This protein binds this small molecule.
Small molecule (SMILES): CCC(CC)(c1ccc(OCC(=O)NO)c(C)c1)c1ccc(OC[C@H](O)C(C)(C)C)c(C)c1

Sequence of chain 2.A:
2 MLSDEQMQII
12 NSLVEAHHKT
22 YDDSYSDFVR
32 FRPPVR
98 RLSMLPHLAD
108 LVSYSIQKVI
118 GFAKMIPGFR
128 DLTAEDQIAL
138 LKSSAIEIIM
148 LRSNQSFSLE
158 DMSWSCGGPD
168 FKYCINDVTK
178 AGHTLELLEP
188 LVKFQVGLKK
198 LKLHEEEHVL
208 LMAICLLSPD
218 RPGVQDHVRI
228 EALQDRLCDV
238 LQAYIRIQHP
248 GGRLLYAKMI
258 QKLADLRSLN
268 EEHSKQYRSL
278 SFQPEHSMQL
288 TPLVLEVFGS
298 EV

Binding-site contacts:
Ligand atom N23 contacts residue SER112 of chain 2.A at 2.5 Å (h-bond).
Ligand atom C3 contacts residue SER150 of chain 2.A at 3.5 Å.
Ligand atom O32 contacts residue HIS270 of chain 2.A at 3.0 Å (h-bond).
Ligand atom C28 contacts residue LEU287 of chain 2.A at 3.8 Å (hydrophobic).
Ligand atom C4 contacts residue SER150 of chain 2.A at 3.6 Å.
Ligand atom O22 contacts residue ARG149 of chain 2.A at 2.6 Å (salt-bridge).
Ligand atom C9 contacts residue TRP161 of chain 2.A at 3.7 Å (hydrophobic).
Ligand atom C17 contacts residue VAL109 of chain 2.A at 3.6 Å (hydrophobic).
Ligand atom C21 contacts residue SER112 of chain 2.A at 3.7 Å.
Ligand atom C16 contacts residue HIS180 of chain 2.A at 3.6 Å.
Ligand atom C1 contacts residue ILE146 of chain 2.A at 3.7 Å (hydrophobic).
Ligand atom C21 contacts residue ARG149 of chain 2.A at 3.3 Å.
Ligand atom C6 contacts residue ILE146 of chain 2.A at 3.8 Å (hydrophobic).
Ligand atom O22 contacts residue TYR111 of chain 2.A at 3.6 Å.
Ligand atom O24 contacts residue ARG149 of chain 2.A at 2.6 Å (salt-bridge).
Ligand atom C16 contacts residue VAL175 of chain 2.A at 3.6 Å (hydrophobic).
Ligand atom C14 contacts residue VAL175 of chain 2.A at 3.7 Å (hydrophobic).
Ligand atom C12 contacts residue TYR170 of chain 2.A at 3.6 Å (hydrophobic).
Ligand atom C2 contacts residue SER150 of chain 2.A at 3.8 Å.
Ligand atom O19 contacts residue LEU108 of chain 2.A at 3.8 Å.
Ligand atom C11 contacts residue MET147 of chain 2.A at 3.8 Å (hydrophobic).
Ligand atom C33 contacts residue SER153 of chain 2.A at 3.2 Å.
Ligand atom C31 contacts residue HIS180 of chain 2.A at 3.5 Å.
Ligand atom C20 contacts residue SER150 of chain 2.A at 3.8 Å.
Ligand atom O22 contacts residue SER112 of chain 2.A at 2.9 Å (h-bond).
Ligand atom C10 contacts residue SER150 of chain 2.A at 3.7 Å.
Ligand atom C10 contacts residue TRP161 of chain 2.A at 3.5 Å (hydrophobic).
Ligand atom C29 contacts residue VAL109 of chain 2.A at 3.7 Å (hydrophobic).
Ligand atom O24 contacts residue TYR22 of chain 2.A at 3.3 Å.
Ligand atom C11 contacts residue SER150 of chain 2.A at 3.3 Å.
Ligand atom O30 contacts residue HIS180 of chain 2.A at 3.5 Å (h-bond).
Ligand atom C6 contacts residue LEU108 of chain 2.A at 3.9 Å (hydrophobic).
Ligand atom O32 contacts residue HIS180 of chain 2.A at 2.7 Å (h-bond).
Ligand atom C26 contacts residue ALA106 of chain 2.A at 3.7 Å (hydrophobic).
Ligand atom C2 contacts residue LEU108 of chain 2.A at 3.8 Å (hydrophobic).
Ligand atom C33 contacts residue CYS163 of chain 2.A at 3.3 Å (hydrophobic).
Ligand atom N23 contacts residue ARG149 of chain 2.A at 3.2 Å (salt-bridge).
Ligand atom C28 contacts residue LEU277 of chain 2.A at 3.7 Å (hydrophobic).
Ligand atom C28 contacts residue TYR274 of chain 2.A at 3.6 Å (hydrophobic).
Ligand atom C1 contacts residue LEU108 of chain 2.A at 3.8 Å (hydrophobic).